Sequence of chain 1.A:
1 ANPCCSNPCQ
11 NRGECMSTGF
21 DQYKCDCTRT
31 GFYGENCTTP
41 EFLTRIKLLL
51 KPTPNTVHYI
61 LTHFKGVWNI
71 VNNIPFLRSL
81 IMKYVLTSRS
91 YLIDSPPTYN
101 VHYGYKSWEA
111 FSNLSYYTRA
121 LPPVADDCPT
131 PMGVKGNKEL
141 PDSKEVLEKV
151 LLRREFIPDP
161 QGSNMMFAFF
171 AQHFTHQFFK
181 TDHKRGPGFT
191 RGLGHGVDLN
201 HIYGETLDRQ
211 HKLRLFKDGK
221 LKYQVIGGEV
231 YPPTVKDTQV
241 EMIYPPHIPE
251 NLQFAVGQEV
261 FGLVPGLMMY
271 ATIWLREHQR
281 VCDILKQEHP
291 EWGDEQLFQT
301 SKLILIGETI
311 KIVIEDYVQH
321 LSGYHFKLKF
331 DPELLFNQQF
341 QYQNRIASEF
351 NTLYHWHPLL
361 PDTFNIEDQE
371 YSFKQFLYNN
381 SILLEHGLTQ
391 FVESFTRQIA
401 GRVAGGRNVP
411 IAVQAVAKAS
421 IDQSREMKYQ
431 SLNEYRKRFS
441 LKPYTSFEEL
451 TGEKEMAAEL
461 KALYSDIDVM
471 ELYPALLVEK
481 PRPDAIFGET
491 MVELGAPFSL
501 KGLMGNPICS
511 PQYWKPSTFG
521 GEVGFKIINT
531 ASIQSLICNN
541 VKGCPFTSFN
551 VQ

A small-molecule ligand and the protein it binds are described below.
Small molecule (SMILES): CC(=O)N[C@@H]1[C@@H](O)[C@H](O)[C@@H](CO)O[C@H]1O

Binding-site contacts:
Ligand atom O6 contacts residue ILE382 of chain 1.A at 3.6 Å.
Ligand atom C4 contacts residue ASN379 of chain 1.A at 4.2 Å.
Ligand atom C7 contacts residue GLN375 of chain 1.A at 4.3 Å.
Ligand atom N2 contacts residue GLN375 of chain 1.A at 4.5 Å.
Ligand atom C5 contacts residue ASN379 of chain 1.A at 3.7 Å.
Ligand atom O7 contacts residue GLN375 of chain 1.A at 3.4 Å.
Ligand atom O7 contacts residue ASN379 of chain 1.A at 4.5 Å.
Ligand atom C2 contacts residue GLN375 of chain 1.A at 4.1 Å.
Ligand atom O5 contacts residue ASN379 of chain 1.A at 2.4 Å (h-bond).
Ligand atom N2 contacts residue ASN379 of chain 1.A at 2.9 Å (h-bond).
Ligand atom C2 contacts residue ASN379 of chain 1.A at 2.4 Å.
Ligand atom C7 contacts residue ASN379 of chain 1.A at 3.9 Å.
Ligand atom O5 contacts residue TYR371 of chain 1.A at 4.5 Å.
Ligand atom O6 contacts residue GLU385 of chain 1.A at 4.0 Å.
Ligand atom C6 contacts residue GLU385 of chain 1.A at 4.2 Å.
Ligand atom C1 contacts residue ILE382 of chain 1.A at 4.2 Å (hydrophobic).
Ligand atom O6 contacts residue TYR371 of chain 1.A at 3.3 Å (h-bond).
Ligand atom C3 contacts residue ASN379 of chain 1.A at 3.8 Å.
Ligand atom C1 contacts residue GLN375 of chain 1.A at 4.1 Å.
Ligand atom O5 contacts residue ILE382 of chain 1.A at 3.5 Å.
Ligand atom O3 contacts residue GLN375 of chain 1.A at 3.6 Å (h-bond).
Ligand atom C1 contacts residue ASN379 of chain 1.A at 1.5 Å.